The small molecule below binds the protein below.
Small molecule (SMILES): CC(=O)N[C@@H]1[C@@H](O)[C@H](O)[C@@H](CO)O[C@H]1O

Binding-site contacts:
Ligand atom N2 contacts residue ASN212 of chain 4.E at 2.9 Å (h-bond).
Ligand atom C5 contacts residue ASN212 of chain 4.E at 3.7 Å.
Ligand atom N2 contacts residue ILE211 of chain 4.E at 4.3 Å.
Ligand atom O7 contacts residue ASN212 of chain 4.E at 4.5 Å.
Ligand atom O5 contacts residue ASN212 of chain 4.E at 2.4 Å (h-bond).
Ligand atom C1 contacts residue ASN212 of chain 4.E at 1.4 Å.
Ligand atom C7 contacts residue ASN212 of chain 4.E at 3.9 Å.
Ligand atom C4 contacts residue ASN212 of chain 4.E at 4.2 Å.
Ligand atom C1 contacts residue ILE211 of chain 4.E at 4.2 Å (hydrophobic).
Ligand atom C2 contacts residue ASN212 of chain 4.E at 2.4 Å.
Ligand atom C3 contacts residue ASN212 of chain 4.E at 3.8 Å.

Sequence of chain 4.E:
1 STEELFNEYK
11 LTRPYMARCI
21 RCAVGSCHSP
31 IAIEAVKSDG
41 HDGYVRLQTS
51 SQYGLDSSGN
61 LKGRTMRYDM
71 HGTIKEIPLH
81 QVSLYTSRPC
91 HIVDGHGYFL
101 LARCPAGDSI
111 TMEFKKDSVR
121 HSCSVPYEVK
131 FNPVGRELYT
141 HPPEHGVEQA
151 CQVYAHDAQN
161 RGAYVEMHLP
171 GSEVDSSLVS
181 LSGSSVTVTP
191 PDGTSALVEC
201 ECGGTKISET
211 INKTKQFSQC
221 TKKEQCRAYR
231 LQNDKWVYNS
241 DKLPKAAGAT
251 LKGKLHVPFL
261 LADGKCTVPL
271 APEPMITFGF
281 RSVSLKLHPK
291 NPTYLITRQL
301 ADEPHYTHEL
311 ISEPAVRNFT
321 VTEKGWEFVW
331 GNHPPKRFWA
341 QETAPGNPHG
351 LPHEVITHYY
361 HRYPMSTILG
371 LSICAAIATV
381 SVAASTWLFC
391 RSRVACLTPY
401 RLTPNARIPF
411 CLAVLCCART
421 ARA